Binding-site contacts:
Ligand atom C8 contacts residue ASP67 of chain 35.A at 3.7 Å.
Ligand atom C8 contacts residue SER66 of chain 35.A at 3.6 Å.
Ligand atom C1 contacts residue ASN118 of chain 35.A at 1.4 Å.
Ligand atom C7 contacts residue ASN118 of chain 35.A at 3.8 Å.
Ligand atom O5 contacts residue PHE119 of chain 35.A at 3.9 Å.
Ligand atom C3 contacts residue ASN118 of chain 35.A at 3.8 Å.
Ligand atom C8 contacts residue ASN118 of chain 35.A at 3.7 Å.
Ligand atom C5 contacts residue ASN118 of chain 35.A at 3.6 Å.
Ligand atom C6 contacts residue THR120 of chain 35.A at 3.8 Å.
Ligand atom O6 contacts residue ASN118 of chain 35.A at 4.2 Å.
Ligand atom O6 contacts residue PHE119 of chain 35.A at 2.8 Å (h-bond).
Ligand atom C2 contacts residue ASN118 of chain 35.A at 2.5 Å.
Ligand atom C6 contacts residue PHE119 of chain 35.A at 4.0 Å (hydrophobic).
Ligand atom O5 contacts residue ASN118 of chain 35.A at 2.4 Å (h-bond).
Ligand atom O5 contacts residue THR89 of chain 35.A at 4.5 Å.
Ligand atom C5 contacts residue THR120 of chain 35.A at 4.2 Å.
Ligand atom C4 contacts residue ASN118 of chain 35.A at 4.2 Å.
Ligand atom N2 contacts residue TYR90 of chain 35.A at 4.4 Å.
Ligand atom O6 contacts residue THR89 of chain 35.A at 3.9 Å.
Ligand atom C1 contacts residue SER66 of chain 35.A at 4.5 Å.
Ligand atom N2 contacts residue ASN118 of chain 35.A at 2.9 Å (h-bond).
Ligand atom C1 contacts residue THR89 of chain 35.A at 4.2 Å.
Ligand atom O5 contacts residue THR120 of chain 35.A at 3.4 Å (h-bond).
Ligand atom O6 contacts residue THR120 of chain 35.A at 3.6 Å (h-bond).

Sequence of chain 35.A:
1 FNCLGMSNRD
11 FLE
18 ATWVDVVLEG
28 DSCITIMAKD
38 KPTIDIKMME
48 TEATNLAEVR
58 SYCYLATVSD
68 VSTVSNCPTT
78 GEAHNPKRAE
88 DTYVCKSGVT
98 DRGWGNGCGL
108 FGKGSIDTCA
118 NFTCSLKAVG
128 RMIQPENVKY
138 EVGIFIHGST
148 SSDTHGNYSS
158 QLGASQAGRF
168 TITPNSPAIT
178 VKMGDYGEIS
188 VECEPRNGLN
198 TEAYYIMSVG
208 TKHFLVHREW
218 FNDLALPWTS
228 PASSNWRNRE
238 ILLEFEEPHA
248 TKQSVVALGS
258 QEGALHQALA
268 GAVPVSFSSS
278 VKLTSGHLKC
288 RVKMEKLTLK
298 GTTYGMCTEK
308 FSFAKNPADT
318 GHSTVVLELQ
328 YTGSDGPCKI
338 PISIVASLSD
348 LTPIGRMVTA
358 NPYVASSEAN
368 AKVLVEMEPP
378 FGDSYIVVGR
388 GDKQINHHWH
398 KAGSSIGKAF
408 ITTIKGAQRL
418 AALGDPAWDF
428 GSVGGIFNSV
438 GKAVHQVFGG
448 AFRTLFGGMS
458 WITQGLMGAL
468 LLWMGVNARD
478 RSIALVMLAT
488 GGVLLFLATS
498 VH

A small-molecule ligand and the protein it binds are described below.
Small molecule (SMILES): CC(=O)N[C@@H]1[C@@H](O)[C@H](O)[C@@H](CO)O[C@H]1O